Sequence of chain 2.A:
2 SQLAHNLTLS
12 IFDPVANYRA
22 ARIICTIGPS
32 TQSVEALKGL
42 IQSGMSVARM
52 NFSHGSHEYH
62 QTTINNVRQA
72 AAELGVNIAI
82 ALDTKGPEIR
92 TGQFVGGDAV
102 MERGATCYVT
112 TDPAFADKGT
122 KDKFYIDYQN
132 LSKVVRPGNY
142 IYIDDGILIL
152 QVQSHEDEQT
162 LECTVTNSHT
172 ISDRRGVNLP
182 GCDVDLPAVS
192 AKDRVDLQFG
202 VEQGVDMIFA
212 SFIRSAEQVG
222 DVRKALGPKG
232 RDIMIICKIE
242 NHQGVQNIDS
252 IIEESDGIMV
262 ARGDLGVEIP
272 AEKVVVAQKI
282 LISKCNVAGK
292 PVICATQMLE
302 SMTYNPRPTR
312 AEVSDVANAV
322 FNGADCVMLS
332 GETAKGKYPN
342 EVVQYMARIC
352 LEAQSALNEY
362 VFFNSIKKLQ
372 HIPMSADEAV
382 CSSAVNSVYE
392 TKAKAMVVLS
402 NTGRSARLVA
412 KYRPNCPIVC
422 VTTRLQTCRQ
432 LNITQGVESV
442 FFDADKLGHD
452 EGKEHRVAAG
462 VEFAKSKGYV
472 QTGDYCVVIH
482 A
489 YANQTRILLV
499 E

Binding-site contacts:
Ligand atom CAQ contacts residue ARG195 of chain 2.A at 3.4 Å.
Ligand atom CAU contacts residue ARG195 of chain 2.A at 4.5 Å.
Ligand atom CAM contacts residue ARG195 of chain 2.A at 3.6 Å.
Ligand atom CAZ contacts residue ARG195 of chain 2.A at 3.8 Å.
Ligand atom CAV contacts residue ARG195 of chain 2.A at 4.1 Å.
Ligand atom CBA contacts residue ARG195 of chain 2.A at 3.2 Å.
Ligand atom OAD contacts residue LYS225 of chain 2.A at 4.0 Å.
Ligand atom CAN contacts residue ARG195 of chain 2.A at 4.4 Å.
Ligand atom OAJ contacts residue LYS225 of chain 2.A at 4.5 Å.
Ligand atom SBD contacts residue LYS225 of chain 2.A at 4.2 Å.
Ligand atom CAS contacts residue ARG195 of chain 2.A at 3.5 Å.
Ligand atom CAW contacts residue ARG195 of chain 2.A at 3.3 Å.
Ligand atom OAC contacts residue ASP222 of chain 2.A at 4.5 Å.
Ligand atom OAB contacts residue PRO188 of chain 2.A at 4.4 Å.
Ligand atom OAC contacts residue LYS225 of chain 2.A at 3.3 Å.
Ligand atom OAL contacts residue ARG195 of chain 2.A at 4.3 Å.
Ligand atom CAT contacts residue ARG195 of chain 2.A at 3.4 Å.
Ligand atom CAR contacts residue ARG195 of chain 2.A at 3.7 Å.
Ligand atom CAY contacts residue ARG195 of chain 2.A at 4.0 Å.
Ligand atom SBD contacts residue ARG195 of chain 2.A at 4.5 Å.
Ligand atom OAC contacts residue ARG195 of chain 2.A at 4.2 Å.
Ligand atom CAX contacts residue ARG195 of chain 2.A at 3.2 Å.
Ligand atom CBB contacts residue ARG195 of chain 2.A at 3.6 Å.
Ligand atom OAE contacts residue ALA192 of chain 2.A at 4.4 Å.
Ligand atom CAO contacts residue ARG195 of chain 2.A at 4.1 Å.

A protein and the small-molecule ligand that binds it are described below.
Small molecule (SMILES): O=S(=O)(O)c1cc(S(=O)(=O)O)c2ccc3c(S(=O)(=O)O)cc(S(=O)(=O)O)c4ccc1c2c43